Sequence of chain 1.A:
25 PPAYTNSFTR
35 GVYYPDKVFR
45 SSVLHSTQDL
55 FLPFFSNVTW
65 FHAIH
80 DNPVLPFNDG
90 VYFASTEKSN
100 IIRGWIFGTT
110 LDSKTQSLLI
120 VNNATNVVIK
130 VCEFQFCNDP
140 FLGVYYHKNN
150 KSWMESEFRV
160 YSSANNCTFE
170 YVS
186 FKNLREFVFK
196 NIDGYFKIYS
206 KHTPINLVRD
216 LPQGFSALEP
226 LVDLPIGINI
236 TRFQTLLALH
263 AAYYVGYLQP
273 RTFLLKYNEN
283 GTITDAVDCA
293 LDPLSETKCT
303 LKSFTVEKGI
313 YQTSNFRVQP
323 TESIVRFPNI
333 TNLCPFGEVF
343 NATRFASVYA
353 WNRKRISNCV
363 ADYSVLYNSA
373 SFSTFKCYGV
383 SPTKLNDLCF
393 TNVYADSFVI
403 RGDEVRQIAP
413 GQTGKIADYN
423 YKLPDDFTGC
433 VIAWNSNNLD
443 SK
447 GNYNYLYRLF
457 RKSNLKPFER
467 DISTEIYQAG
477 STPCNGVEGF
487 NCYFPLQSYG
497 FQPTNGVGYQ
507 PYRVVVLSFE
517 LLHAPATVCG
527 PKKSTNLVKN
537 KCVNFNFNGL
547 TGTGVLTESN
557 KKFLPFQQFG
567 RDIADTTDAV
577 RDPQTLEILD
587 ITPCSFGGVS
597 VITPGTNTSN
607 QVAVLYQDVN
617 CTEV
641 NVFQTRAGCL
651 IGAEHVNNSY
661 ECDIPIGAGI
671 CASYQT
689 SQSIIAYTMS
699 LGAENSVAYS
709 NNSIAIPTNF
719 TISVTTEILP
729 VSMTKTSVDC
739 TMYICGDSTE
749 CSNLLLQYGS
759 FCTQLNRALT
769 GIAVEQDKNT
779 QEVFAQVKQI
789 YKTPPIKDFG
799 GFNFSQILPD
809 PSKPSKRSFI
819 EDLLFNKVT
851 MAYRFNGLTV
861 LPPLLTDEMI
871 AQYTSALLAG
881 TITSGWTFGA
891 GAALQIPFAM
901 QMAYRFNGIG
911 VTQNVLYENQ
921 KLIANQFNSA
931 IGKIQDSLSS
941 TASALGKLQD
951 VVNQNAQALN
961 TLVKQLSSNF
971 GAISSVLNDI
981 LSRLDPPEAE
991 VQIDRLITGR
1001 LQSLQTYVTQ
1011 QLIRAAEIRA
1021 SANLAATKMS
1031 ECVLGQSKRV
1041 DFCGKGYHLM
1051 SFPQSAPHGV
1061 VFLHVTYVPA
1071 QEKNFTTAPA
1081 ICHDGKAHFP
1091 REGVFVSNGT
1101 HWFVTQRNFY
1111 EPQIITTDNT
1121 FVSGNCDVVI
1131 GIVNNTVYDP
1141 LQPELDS

Binding-site contacts:
Ligand atom C7 contacts residue ASN1134 of chain 1.A at 3.7 Å.
Ligand atom C8 contacts residue ILE1132 of chain 1.A at 4.0 Å (hydrophobic).
Ligand atom C2 contacts residue ASN1134 of chain 1.A at 2.5 Å.
Ligand atom O7 contacts residue ASN1134 of chain 1.A at 4.0 Å.
Ligand atom C5 contacts residue ASN1134 of chain 1.A at 3.6 Å.
Ligand atom N2 contacts residue ASN1134 of chain 1.A at 2.9 Å (h-bond).
Ligand atom C3 contacts residue ASN1134 of chain 1.A at 3.8 Å.
Ligand atom C6 contacts residue ASN1134 of chain 1.A at 4.3 Å.
Ligand atom O6 contacts residue ASN1134 of chain 1.A at 3.8 Å.
Ligand atom C4 contacts residue ASN1134 of chain 1.A at 4.2 Å.
Ligand atom O5 contacts residue ASN1134 of chain 1.A at 2.3 Å (h-bond).
Ligand atom C1 contacts residue ASN1134 of chain 1.A at 1.4 Å.

This small molecule binds to this protein.
Small molecule (SMILES): CC(=O)N[C@H]1[C@H](O[C@H]2[C@H](O)[C@@H](NC(C)=O)CO[C@@H]2CO)O[C@H](CO)[C@@H](O)[C@@H]1O